Sequence of chain 1.C:
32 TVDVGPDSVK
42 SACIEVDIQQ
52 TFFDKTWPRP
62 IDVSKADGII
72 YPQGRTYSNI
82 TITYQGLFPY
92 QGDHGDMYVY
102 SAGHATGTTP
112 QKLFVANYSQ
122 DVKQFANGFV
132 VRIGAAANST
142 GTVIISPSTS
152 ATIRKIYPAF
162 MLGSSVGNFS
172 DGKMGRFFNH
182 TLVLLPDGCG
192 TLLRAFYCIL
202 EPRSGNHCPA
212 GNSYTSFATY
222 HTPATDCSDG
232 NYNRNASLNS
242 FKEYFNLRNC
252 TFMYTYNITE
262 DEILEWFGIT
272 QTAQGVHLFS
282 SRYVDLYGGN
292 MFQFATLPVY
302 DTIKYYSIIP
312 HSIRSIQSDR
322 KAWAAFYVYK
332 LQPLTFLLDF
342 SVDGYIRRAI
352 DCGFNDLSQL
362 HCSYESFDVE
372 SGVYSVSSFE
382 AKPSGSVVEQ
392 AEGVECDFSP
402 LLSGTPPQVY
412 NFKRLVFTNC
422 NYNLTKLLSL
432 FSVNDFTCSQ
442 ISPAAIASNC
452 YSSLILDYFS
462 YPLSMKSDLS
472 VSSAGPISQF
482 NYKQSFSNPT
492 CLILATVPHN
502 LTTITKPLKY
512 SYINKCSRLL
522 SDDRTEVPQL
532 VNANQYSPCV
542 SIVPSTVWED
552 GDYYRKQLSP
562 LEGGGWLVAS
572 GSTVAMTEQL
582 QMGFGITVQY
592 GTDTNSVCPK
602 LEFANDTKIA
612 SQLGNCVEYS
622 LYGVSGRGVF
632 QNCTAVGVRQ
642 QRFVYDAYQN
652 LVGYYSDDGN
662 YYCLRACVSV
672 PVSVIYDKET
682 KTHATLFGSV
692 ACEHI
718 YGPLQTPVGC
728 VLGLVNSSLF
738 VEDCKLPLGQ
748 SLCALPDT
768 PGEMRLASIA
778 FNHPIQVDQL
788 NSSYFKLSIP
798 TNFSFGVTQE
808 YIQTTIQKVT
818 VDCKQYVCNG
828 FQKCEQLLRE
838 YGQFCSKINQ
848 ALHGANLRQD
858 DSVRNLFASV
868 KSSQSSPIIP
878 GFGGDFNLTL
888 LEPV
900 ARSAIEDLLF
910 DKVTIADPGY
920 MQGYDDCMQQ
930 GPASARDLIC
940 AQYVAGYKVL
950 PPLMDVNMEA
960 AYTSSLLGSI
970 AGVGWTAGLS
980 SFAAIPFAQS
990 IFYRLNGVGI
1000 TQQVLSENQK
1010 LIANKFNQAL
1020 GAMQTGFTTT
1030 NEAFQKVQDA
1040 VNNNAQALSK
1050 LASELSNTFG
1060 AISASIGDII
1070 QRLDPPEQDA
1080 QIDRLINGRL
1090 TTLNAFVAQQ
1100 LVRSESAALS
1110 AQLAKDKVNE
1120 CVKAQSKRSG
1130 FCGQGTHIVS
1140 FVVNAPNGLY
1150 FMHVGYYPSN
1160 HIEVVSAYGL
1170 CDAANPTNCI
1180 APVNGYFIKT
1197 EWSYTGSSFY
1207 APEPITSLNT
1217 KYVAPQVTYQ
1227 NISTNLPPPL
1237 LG

Sequence of chain 1.A:
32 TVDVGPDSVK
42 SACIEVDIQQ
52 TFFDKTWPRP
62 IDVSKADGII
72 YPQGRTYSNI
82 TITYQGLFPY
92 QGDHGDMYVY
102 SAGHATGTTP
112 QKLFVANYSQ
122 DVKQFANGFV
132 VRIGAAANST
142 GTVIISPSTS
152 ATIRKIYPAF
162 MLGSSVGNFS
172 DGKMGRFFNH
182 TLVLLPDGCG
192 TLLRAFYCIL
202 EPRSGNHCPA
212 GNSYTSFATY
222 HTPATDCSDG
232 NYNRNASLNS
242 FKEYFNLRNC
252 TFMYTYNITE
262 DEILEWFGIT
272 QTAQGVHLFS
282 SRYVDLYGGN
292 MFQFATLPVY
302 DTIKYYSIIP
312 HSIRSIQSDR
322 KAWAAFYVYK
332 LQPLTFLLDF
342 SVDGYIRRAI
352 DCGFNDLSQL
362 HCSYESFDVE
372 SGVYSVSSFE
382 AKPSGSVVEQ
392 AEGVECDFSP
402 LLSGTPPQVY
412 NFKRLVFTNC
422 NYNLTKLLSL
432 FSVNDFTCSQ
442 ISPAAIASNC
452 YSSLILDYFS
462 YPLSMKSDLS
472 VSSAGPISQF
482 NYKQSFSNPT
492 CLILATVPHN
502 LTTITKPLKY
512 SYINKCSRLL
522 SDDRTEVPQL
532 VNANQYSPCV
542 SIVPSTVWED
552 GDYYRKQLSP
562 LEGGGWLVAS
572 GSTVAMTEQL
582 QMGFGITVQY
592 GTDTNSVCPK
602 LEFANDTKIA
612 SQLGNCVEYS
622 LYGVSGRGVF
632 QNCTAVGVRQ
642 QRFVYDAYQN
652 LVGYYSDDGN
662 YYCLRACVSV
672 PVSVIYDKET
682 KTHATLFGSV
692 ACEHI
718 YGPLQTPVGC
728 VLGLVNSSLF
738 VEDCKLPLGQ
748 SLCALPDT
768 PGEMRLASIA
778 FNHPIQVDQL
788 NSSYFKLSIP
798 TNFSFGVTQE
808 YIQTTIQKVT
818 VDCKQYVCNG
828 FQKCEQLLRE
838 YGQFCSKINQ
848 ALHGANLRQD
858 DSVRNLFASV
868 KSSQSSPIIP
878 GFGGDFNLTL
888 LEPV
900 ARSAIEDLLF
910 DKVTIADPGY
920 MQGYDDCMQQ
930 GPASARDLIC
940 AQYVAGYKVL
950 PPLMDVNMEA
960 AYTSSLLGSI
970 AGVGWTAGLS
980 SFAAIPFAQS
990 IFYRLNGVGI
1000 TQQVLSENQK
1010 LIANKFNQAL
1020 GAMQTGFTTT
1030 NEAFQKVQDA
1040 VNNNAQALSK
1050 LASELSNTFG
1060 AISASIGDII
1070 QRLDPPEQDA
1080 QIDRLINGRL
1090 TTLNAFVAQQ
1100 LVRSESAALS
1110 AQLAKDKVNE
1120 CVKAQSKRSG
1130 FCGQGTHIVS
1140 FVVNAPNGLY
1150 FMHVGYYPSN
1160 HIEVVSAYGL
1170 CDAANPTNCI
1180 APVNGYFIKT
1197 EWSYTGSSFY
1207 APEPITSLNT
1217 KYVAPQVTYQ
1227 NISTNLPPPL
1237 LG

Binding-site contacts:
Ligand atom C3 contacts residue ASN1227 of chain 1.C at 3.9 Å.
Ligand atom O5 contacts residue ASN1227 of chain 1.C at 2.4 Å (h-bond).
Ligand atom O5 contacts residue VAL1223 of chain 1.C at 4.0 Å.
Ligand atom N2 contacts residue GLN1226 of chain 1.C at 4.3 Å.
Ligand atom C1 contacts residue VAL1223 of chain 1.C at 4.2 Å (hydrophobic).
Ligand atom N2 contacts residue ASN1227 of chain 1.C at 3.0 Å (h-bond).
Ligand atom C8 contacts residue VAL1223 of chain 1.C at 4.1 Å (hydrophobic).
Ligand atom C3 contacts residue GLN1222 of chain 1.C at 4.4 Å.
Ligand atom O3 contacts residue GLU1006 of chain 1.A at 4.0 Å.
Ligand atom C1 contacts residue TYR1225 of chain 1.C at 3.8 Å (hydrophobic).
Ligand atom C8 contacts residue TYR1225 of chain 1.C at 3.3 Å (hydrophobic).
Ligand atom C7 contacts residue VAL1223 of chain 1.C at 3.7 Å (hydrophobic).
Ligand atom C7 contacts residue TYR1225 of chain 1.C at 3.5 Å (hydrophobic).
Ligand atom O3 contacts residue VAL1223 of chain 1.C at 3.0 Å (h-bond).
Ligand atom O4 contacts residue GLU1006 of chain 1.A at 4.2 Å.
Ligand atom O4 contacts residue VAL1223 of chain 1.C at 3.7 Å.
Ligand atom C8 contacts residue GLN1226 of chain 1.C at 3.8 Å.
Ligand atom C8 contacts residue SER790 of chain 1.C at 3.6 Å.
Ligand atom C8 contacts residue PRO1221 of chain 1.C at 3.5 Å (hydrophobic).
Ligand atom O7 contacts residue VAL1223 of chain 1.C at 3.2 Å (h-bond).
Ligand atom O7 contacts residue GLN1222 of chain 1.C at 3.8 Å.
Ligand atom C8 contacts residue GLN1222 of chain 1.C at 3.8 Å.
Ligand atom C4 contacts residue ASN1227 of chain 1.C at 4.5 Å.
Ligand atom C7 contacts residue ASN1227 of chain 1.C at 3.8 Å.
Ligand atom N2 contacts residue VAL1223 of chain 1.C at 4.0 Å.
Ligand atom C3 contacts residue TYR1225 of chain 1.C at 4.2 Å (hydrophobic).
Ligand atom C7 contacts residue GLN1222 of chain 1.C at 4.0 Å.
Ligand atom N2 contacts residue TYR1225 of chain 1.C at 2.8 Å (h-bond).
Ligand atom C2 contacts residue VAL1223 of chain 1.C at 4.2 Å (hydrophobic).
Ligand atom O7 contacts residue ASN1227 of chain 1.C at 3.9 Å.
Ligand atom C3 contacts residue VAL1223 of chain 1.C at 3.6 Å (hydrophobic).
Ligand atom C5 contacts residue ASN1227 of chain 1.C at 3.7 Å.
Ligand atom C1 contacts residue ASN1227 of chain 1.C at 1.5 Å.
Ligand atom C2 contacts residue ASN1227 of chain 1.C at 2.6 Å.
Ligand atom C2 contacts residue TYR1225 of chain 1.C at 3.8 Å (hydrophobic).

The small molecule below binds the protein below.
Small molecule (SMILES): CC(=O)N[C@H]1[C@H](O[C@H]2[C@H](O)[C@@H](NC(C)=O)CO[C@@H]2CO)O[C@H](CO)[C@@H](O[C@@H]2O[C@H](CO)[C@@H](O)[C@H](O[C@H]3O[C@H](CO)[C@@H](O)[C@H](O)[C@@H]3O)[C@@H]2O)[C@@H]1O